The small molecule below binds the protein below.
Small molecule (SMILES): O=P(O)(O)OC[C@@]1(O)O[C@H](CO)[C@@H](O)[C@@H]1O

Binding-site contacts:
Ligand atom C3 contacts residue ASP89 of chain 1.A at 3.0 Å.
Ligand atom O4 contacts residue TYR17 of chain 1.A at 3.0 Å (h-bond).
Ligand atom O2P contacts residue GLN232 of chain 1.A at 2.9 Å (h-bond).
Ligand atom O1 contacts residue SER188 of chain 1.A at 3.5 Å (h-bond).
Ligand atom C1 contacts residue GLN232 of chain 1.A at 3.3 Å.
Ligand atom P1 contacts residue ARG263 of chain 1.A at 3.8 Å.
Ligand atom O3 contacts residue ARG138 of chain 1.A at 2.5 Å (salt-bridge).
Ligand atom O3P contacts residue GLY215 of chain 1.A at 3.1 Å.
Ligand atom O3 contacts residue ASP89 of chain 1.A at 2.9 Å (salt-bridge).
Ligand atom O3 contacts residue ARG263 of chain 1.A at 3.1 Å (salt-bridge).
Ligand atom O1 contacts residue ASN14 of chain 1.A at 3.6 Å.
Ligand atom O2 contacts residue SER188 of chain 1.A at 3.4 Å (h-bond).
Ligand atom O2 contacts residue THR187 of chain 1.A at 3.6 Å (h-bond).
Ligand atom O2 contacts residue ARG138 of chain 1.A at 3.0 Å (salt-bridge).
Ligand atom O1P contacts residue ARG263 of chain 1.A at 3.0 Å (salt-bridge).
Ligand atom C5 contacts residue TYR17 of chain 1.A at 3.5 Å (hydrophobic).
Ligand atom P1 contacts residue GLY215 of chain 1.A at 3.7 Å.
Ligand atom C6 contacts residue ARG90 of chain 1.A at 3.8 Å.
Ligand atom O4 contacts residue ARG90 of chain 1.A at 3.1 Å (salt-bridge).
Ligand atom C3 contacts residue ARG138 of chain 1.A at 3.7 Å.
Ligand atom O1 contacts residue SER16 of chain 1.A at 3.6 Å.
Ligand atom C6 contacts residue PHE161 of chain 1.A at 3.1 Å (hydrophobic).
Ligand atom O3P contacts residue PHE214 of chain 1.A at 3.5 Å (h-bond).
Ligand atom P1 contacts residue SER16 of chain 1.A at 3.6 Å.
Ligand atom O2P contacts residue ARG263 of chain 1.A at 3.7 Å.
Ligand atom O6 contacts residue TYR17 of chain 1.A at 3.7 Å.
Ligand atom O1P contacts residue GLY215 of chain 1.A at 3.7 Å.
Ligand atom O5 contacts residue ASN14 of chain 1.A at 3.2 Å (h-bond).
Ligand atom O4 contacts residue ASP89 of chain 1.A at 2.5 Å (salt-bridge).
Ligand atom O5 contacts residue SER188 of chain 1.A at 3.5 Å (h-bond).
Ligand atom O1P contacts residue PHE214 of chain 1.A at 3.7 Å.
Ligand atom O6 contacts residue ARG90 of chain 1.A at 2.4 Å (salt-bridge).
Ligand atom C4 contacts residue TYR17 of chain 1.A at 3.6 Å (hydrophobic).
Ligand atom O2P contacts residue GLY215 of chain 1.A at 3.8 Å.
Ligand atom O6 contacts residue PHE161 of chain 1.A at 3.2 Å.
Ligand atom C1 contacts residue SER16 of chain 1.A at 3.8 Å.
Ligand atom O3P contacts residue SER188 of chain 1.A at 3.8 Å.
Ligand atom O3P contacts residue TYR189 of chain 1.A at 2.9 Å (h-bond).
Ligand atom O2P contacts residue SER16 of chain 1.A at 2.5 Å (h-bond).
Ligand atom C4 contacts residue ASP89 of chain 1.A at 3.6 Å.

Sequence of chain 1.A:
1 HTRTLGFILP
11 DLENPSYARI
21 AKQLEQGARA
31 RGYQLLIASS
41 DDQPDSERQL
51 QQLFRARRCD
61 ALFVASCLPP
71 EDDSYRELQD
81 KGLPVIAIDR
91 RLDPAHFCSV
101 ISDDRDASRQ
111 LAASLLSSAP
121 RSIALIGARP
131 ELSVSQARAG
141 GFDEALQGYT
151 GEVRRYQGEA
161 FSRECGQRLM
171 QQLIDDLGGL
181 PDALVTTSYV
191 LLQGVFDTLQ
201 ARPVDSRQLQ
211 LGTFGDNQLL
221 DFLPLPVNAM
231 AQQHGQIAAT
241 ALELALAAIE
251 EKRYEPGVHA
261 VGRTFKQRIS